Sequence of chain 1.D:
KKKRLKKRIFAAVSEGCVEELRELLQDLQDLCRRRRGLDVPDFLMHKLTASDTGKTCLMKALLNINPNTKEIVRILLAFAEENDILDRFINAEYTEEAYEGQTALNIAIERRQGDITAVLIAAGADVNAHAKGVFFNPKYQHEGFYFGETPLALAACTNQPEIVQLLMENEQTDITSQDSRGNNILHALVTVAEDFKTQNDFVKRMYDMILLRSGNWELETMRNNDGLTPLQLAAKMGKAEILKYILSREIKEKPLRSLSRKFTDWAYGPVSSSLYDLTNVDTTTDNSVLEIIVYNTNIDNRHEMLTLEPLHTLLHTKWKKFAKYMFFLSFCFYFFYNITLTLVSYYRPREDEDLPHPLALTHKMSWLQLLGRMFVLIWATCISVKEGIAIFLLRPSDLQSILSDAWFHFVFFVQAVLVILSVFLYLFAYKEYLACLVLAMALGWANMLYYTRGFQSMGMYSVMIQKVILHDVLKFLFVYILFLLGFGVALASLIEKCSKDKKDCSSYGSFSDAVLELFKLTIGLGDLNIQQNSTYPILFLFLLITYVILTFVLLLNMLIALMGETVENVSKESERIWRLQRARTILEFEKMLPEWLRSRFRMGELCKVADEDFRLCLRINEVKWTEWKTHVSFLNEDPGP

Binding-site contacts:
Ligand atom C04 contacts residue GLU501 of chain 1.D at 3.0 Å.
Ligand atom C10 contacts residue PHE703 of chain 1.D at 3.9 Å (hydrophobic).
Ligand atom C12 contacts residue PHE447 of chain 1.D at 3.8 Å (hydrophobic).
Ligand atom C09 contacts residue SER444 of chain 1.D at 3.1 Å.
Ligand atom C11 contacts residue SER444 of chain 1.D at 2.3 Å.
Ligand atom C12 contacts residue SER444 of chain 1.D at 2.8 Å.
Ligand atom C11 contacts residue LEU443 of chain 1.D at 3.9 Å (hydrophobic).
Ligand atom C03 contacts residue LYS500 of chain 1.D at 4.3 Å.
Ligand atom C08 contacts residue MET706 of chain 1.D at 4.3 Å (hydrophobic).
Ligand atom C06 contacts residue TYR565 of chain 1.D at 3.5 Å (hydrophobic).
Ligand atom C09 contacts residue MET706 of chain 1.D at 3.5 Å (hydrophobic).
Ligand atom C09 contacts residue PHE703 of chain 1.D at 3.9 Å (hydrophobic).
Ligand atom C16 contacts residue CYS496 of chain 1.D at 3.3 Å (hydrophobic).
Ligand atom C05 contacts residue PHE526 of chain 1.D at 3.4 Å (hydrophobic).
Ligand atom C10 contacts residue MET440 of chain 1.D at 3.8 Å (hydrophobic).
Ligand atom N17 contacts residue CYS496 of chain 1.D at 3.5 Å (h-bond).
Ligand atom C08 contacts residue SER444 of chain 1.D at 3.4 Å.
Ligand atom C10 contacts residue MET706 of chain 1.D at 4.0 Å (hydrophobic).
Ligand atom C11 contacts residue MET440 of chain 1.D at 3.7 Å (hydrophobic).
Ligand atom C12 contacts residue LEU443 of chain 1.D at 4.2 Å (hydrophobic).
Ligand atom C06 contacts residue TYR564 of chain 1.D at 4.3 Å (hydrophobic).
Ligand atom C10 contacts residue SER444 of chain 1.D at 2.5 Å.
Ligand atom C05 contacts residue TYR564 of chain 1.D at 4.4 Å (hydrophobic).
Ligand atom C02 contacts residue MET706 of chain 1.D at 4.4 Å (hydrophobic).
Ligand atom C03 contacts residue MET706 of chain 1.D at 3.9 Å (hydrophobic).
Ligand atom N17 contacts residue LYS500 of chain 1.D at 4.2 Å.
Ligand atom C13 contacts residue TRP493 of chain 1.D at 4.2 Å (hydrophobic).
Ligand atom C13 contacts residue SER444 of chain 1.D at 3.3 Å.
Ligand atom C06 contacts residue PHE526 of chain 1.D at 3.5 Å (hydrophobic).
Ligand atom C05 contacts residue GLU501 of chain 1.D at 3.6 Å.
Ligand atom B01 contacts residue MET706 of chain 1.D at 4.2 Å.
Ligand atom C03 contacts residue GLU501 of chain 1.D at 3.8 Å.
Ligand atom C12 contacts residue TRP493 of chain 1.D at 4.5 Å (hydrophobic).
Ligand atom C16 contacts residue LYS500 of chain 1.D at 3.7 Å.
Ligand atom C04 contacts residue GLU702 of chain 1.D at 4.3 Å.
Ligand atom C07 contacts residue TYR565 of chain 1.D at 3.4 Å (hydrophobic).

The protein below binds the small molecule below.
Small molecule (SMILES): NCCOB(c1ccccc1)c1ccccc1